Sequence of chain 1.G:
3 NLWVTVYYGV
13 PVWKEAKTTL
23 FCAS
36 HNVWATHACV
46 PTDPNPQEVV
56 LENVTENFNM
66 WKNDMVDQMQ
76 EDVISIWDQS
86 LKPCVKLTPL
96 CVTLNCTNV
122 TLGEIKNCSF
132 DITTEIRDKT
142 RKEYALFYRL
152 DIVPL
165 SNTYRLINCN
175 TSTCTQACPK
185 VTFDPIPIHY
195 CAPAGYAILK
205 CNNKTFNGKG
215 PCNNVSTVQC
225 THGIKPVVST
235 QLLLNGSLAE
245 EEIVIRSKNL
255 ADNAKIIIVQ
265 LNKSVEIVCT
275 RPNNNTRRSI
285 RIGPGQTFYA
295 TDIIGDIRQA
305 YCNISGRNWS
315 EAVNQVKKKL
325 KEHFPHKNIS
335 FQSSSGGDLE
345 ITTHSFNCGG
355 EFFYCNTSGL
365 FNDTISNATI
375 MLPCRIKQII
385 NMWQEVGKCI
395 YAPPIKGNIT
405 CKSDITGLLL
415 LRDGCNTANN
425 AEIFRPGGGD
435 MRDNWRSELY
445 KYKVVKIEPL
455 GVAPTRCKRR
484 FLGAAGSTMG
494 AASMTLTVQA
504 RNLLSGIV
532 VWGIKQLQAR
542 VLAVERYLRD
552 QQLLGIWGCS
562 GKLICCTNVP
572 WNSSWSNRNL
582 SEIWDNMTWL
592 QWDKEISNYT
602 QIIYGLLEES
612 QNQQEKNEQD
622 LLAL

Binding-site contacts:
Ligand atom C4 contacts residue ASN128 of chain 1.G at 4.2 Å.
Ligand atom C2 contacts residue ASN128 of chain 1.G at 2.4 Å.
Ligand atom O7 contacts residue VAL104 of chain 1.G at 4.3 Å.
Ligand atom N2 contacts residue ASN128 of chain 1.G at 2.8 Å (h-bond).
Ligand atom O7 contacts residue ASN128 of chain 1.G at 3.4 Å (h-bond).
Ligand atom C3 contacts residue ASN128 of chain 1.G at 3.7 Å.
Ligand atom C7 contacts residue ASN128 of chain 1.G at 3.3 Å.
Ligand atom C1 contacts residue ASN128 of chain 1.G at 1.5 Å.
Ligand atom C8 contacts residue ASN128 of chain 1.G at 4.3 Å.
Ligand atom C5 contacts residue TYR145 of chain 1.G at 4.3 Å (hydrophobic).
Ligand atom O5 contacts residue ASN128 of chain 1.G at 2.4 Å (h-bond).
Ligand atom C5 contacts residue ASN128 of chain 1.G at 3.7 Å.

A small-molecule ligand and the protein it binds are described below.
Small molecule (SMILES): CC(=O)N[C@H]1[C@H](O[C@H]2[C@H](O)[C@@H](NC(C)=O)CO[C@@H]2CO)O[C@H](CO)[C@@H](O[C@@H]2O[C@H](CO[C@H]3O[C@H](CO)[C@@H](O)[C@H](O)[C@@H]3O)[C@@H](O)[C@H](O[C@H]3O[C@H](CO)[C@@H](O)[C@H](O)[C@@H]3O)[C@@H]2O)[C@@H]1O